Sequence of chain 11.E:
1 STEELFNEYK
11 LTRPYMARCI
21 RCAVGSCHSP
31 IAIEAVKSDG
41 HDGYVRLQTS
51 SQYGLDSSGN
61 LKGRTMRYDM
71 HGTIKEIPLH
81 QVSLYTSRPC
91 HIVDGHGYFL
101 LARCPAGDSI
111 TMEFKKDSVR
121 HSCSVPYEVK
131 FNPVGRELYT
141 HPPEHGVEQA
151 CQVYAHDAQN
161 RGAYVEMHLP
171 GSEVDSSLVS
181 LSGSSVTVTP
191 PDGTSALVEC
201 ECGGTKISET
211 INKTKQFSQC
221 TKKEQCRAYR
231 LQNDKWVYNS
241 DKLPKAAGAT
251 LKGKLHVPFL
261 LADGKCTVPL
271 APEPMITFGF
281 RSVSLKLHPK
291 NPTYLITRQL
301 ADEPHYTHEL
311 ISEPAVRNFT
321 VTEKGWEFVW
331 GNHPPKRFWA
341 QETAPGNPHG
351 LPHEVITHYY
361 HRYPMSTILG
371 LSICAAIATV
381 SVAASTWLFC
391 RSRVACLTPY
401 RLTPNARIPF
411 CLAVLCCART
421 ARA

The protein below binds the small molecule below.
Small molecule (SMILES): CC(=O)N[C@@H]1[C@@H](O)[C@H](O)[C@@H](CO)O[C@H]1O

Binding-site contacts:
Ligand atom O6 contacts residue SER284 of chain 11.E at 2.9 Å (h-bond).
Ligand atom C5 contacts residue SER284 of chain 11.E at 4.5 Å.
Ligand atom C6 contacts residue ASN318 of chain 11.E at 3.3 Å.
Ligand atom C6 contacts residue SER284 of chain 11.E at 3.2 Å.
Ligand atom O4 contacts residue ASN318 of chain 11.E at 4.4 Å.
Ligand atom O6 contacts residue ASN318 of chain 11.E at 3.3 Å.
Ligand atom O5 contacts residue SER284 of chain 11.E at 4.4 Å.